Binding-site contacts:
Ligand atom C1 contacts residue GLN484 of chain 1.A at 3.3 Å.
Ligand atom O5 contacts residue GLN484 of chain 1.A at 3.8 Å.
Ligand atom C1 contacts residue ASN476 of chain 1.A at 1.4 Å.
Ligand atom C2 contacts residue ASN476 of chain 1.A at 2.5 Å.
Ligand atom C4 contacts residue ASN476 of chain 1.A at 4.2 Å.
Ligand atom O5 contacts residue ASN476 of chain 1.A at 2.3 Å (h-bond).
Ligand atom O7 contacts residue ASN476 of chain 1.A at 4.0 Å.
Ligand atom C3 contacts residue ASN476 of chain 1.A at 3.8 Å.
Ligand atom O7 contacts residue THR486 of chain 1.A at 3.7 Å.
Ligand atom C5 contacts residue GLN484 of chain 1.A at 4.2 Å.
Ligand atom C5 contacts residue ASN476 of chain 1.A at 3.6 Å.
Ligand atom O7 contacts residue LEU475 of chain 1.A at 4.5 Å.
Ligand atom C7 contacts residue ASN476 of chain 1.A at 3.7 Å.
Ligand atom C8 contacts residue ASN476 of chain 1.A at 4.1 Å.
Ligand atom C2 contacts residue GLN484 of chain 1.A at 4.4 Å.
Ligand atom N2 contacts residue ASN476 of chain 1.A at 3.1 Å (h-bond).

Sequence of chain 1.A:
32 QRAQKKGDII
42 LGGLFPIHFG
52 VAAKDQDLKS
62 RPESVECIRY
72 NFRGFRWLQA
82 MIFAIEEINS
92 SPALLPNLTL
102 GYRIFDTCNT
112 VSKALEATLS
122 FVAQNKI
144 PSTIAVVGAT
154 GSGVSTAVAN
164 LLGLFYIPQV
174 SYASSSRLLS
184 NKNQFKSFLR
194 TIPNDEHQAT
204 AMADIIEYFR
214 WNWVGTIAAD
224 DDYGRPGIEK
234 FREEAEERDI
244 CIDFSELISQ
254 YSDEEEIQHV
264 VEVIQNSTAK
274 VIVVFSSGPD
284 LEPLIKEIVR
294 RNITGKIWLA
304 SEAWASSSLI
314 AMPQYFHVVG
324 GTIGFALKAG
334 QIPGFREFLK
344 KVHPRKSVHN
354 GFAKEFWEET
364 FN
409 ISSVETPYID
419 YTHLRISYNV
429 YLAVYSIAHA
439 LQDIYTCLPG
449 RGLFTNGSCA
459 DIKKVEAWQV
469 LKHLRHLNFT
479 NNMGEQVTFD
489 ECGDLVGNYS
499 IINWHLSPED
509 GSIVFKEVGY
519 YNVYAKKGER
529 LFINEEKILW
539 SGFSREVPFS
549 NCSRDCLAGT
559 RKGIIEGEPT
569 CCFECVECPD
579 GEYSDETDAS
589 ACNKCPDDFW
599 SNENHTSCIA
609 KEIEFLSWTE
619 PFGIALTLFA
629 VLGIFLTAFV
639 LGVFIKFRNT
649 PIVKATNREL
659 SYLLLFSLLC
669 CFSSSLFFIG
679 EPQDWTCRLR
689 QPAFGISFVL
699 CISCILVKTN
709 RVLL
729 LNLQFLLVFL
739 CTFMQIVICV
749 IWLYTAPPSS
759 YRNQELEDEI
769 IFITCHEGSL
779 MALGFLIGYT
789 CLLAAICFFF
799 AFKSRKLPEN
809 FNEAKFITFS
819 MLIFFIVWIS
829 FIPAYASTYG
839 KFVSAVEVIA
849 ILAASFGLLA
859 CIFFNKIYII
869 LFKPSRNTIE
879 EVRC

This small molecule binds to this protein.
Small molecule (SMILES): CC(=O)N[C@@H]1[C@@H](O)[C@H](O)[C@@H](CO)O[C@H]1O